This protein binds this small molecule.
Small molecule (SMILES): CC(=O)N[C@@H]1[C@@H](O)[C@H](O)[C@@H](CO)O[C@H]1O

Sequence of chain 1.B:
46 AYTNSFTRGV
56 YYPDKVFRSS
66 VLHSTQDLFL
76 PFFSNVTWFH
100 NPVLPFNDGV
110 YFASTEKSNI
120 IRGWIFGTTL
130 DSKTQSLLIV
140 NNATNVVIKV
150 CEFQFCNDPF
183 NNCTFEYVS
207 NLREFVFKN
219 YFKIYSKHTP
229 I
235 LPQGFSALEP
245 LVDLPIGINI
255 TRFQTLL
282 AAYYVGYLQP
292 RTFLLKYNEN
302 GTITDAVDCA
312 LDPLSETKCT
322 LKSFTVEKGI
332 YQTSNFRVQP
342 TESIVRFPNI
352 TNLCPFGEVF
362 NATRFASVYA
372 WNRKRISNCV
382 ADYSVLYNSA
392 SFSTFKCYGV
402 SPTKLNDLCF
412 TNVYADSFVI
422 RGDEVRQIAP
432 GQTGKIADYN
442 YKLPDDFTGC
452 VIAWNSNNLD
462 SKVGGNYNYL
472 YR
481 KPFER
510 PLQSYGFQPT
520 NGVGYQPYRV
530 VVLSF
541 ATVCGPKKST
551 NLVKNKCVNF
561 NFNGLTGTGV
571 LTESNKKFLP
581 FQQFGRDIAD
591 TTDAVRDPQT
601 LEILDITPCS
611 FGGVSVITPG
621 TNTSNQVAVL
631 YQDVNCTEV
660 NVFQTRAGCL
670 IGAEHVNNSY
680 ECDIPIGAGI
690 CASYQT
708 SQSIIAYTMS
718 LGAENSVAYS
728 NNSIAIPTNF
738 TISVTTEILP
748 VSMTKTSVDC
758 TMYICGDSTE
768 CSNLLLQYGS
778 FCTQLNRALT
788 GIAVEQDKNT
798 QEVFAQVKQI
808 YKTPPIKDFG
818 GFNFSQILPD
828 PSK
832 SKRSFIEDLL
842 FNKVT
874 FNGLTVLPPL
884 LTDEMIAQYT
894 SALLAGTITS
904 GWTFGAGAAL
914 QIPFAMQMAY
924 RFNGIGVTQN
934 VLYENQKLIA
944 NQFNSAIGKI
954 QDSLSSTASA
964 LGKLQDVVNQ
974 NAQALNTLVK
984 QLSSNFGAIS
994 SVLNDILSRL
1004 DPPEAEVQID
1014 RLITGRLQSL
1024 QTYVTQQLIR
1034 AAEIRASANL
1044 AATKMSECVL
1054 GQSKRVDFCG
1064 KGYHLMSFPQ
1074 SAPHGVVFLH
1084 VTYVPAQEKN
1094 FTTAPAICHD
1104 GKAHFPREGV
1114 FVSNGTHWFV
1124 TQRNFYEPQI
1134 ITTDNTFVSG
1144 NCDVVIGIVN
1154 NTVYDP

Binding-site contacts:
Ligand atom C5 contacts residue ASN253 of chain 1.B at 3.8 Å.
Ligand atom O7 contacts residue ASN253 of chain 1.B at 3.2 Å (h-bond).
Ligand atom C4 contacts residue ASN253 of chain 1.B at 4.3 Å.
Ligand atom C7 contacts residue ASN253 of chain 1.B at 3.3 Å.
Ligand atom C3 contacts residue ASN253 of chain 1.B at 3.8 Å.
Ligand atom C1 contacts residue ASN253 of chain 1.B at 1.5 Å.
Ligand atom C2 contacts residue ASN253 of chain 1.B at 2.5 Å.
Ligand atom C8 contacts residue ASN253 of chain 1.B at 4.2 Å.
Ligand atom N2 contacts residue ASN253 of chain 1.B at 2.9 Å (h-bond).
Ligand atom O5 contacts residue ASN253 of chain 1.B at 2.4 Å (h-bond).
Ligand atom O6 contacts residue THR255 of chain 1.B at 4.3 Å.